Binding-site contacts:
Ligand atom O2 contacts residue THR180 of chain 1.B at 3.4 Å (h-bond).
Ligand atom O2' contacts residue ARG198 of chain 1.B at 2.8 Å (salt-bridge).
Ligand atom C1' contacts residue FDA1 of chain 1.N at 3.0 Å.
Ligand atom PB contacts residue TYR370 of chain 1.B at 3.3 Å.
Ligand atom C2' contacts residue FDA1 of chain 1.N at 3.1 Å.
Ligand atom O4' contacts residue FDA1 of chain 1.N at 2.8 Å (h-bond).
Ligand atom O4 contacts residue ASN296 of chain 1.B at 3.3 Å (h-bond).
Ligand atom N1 contacts residue TYR179 of chain 1.B at 3.6 Å.
Ligand atom O1A contacts residue TYR209 of chain 1.B at 2.7 Å (h-bond).
Ligand atom O2D contacts residue THR180 of chain 1.B at 2.8 Å (h-bond).
Ligand atom O1B contacts residue ARG305 of chain 1.B at 3.5 Å (salt-bridge).
Ligand atom C2D contacts residue THR180 of chain 1.B at 3.5 Å.
Ligand atom C2D contacts residue TYR179 of chain 1.B at 3.6 Å (hydrophobic).
Ligand atom O6' contacts residue HIS109 of chain 1.B at 3.4 Å (h-bond).
Ligand atom O1B contacts residue TYR335 of chain 1.B at 2.7 Å (h-bond).
Ligand atom C5' contacts residue ARG305 of chain 1.B at 3.5 Å.
Ligand atom O4 contacts residue ILE122 of chain 1.B at 3.6 Å.
Ligand atom C2 contacts residue TYR179 of chain 1.B at 3.5 Å (hydrophobic).
Ligand atom C4' contacts residue TYR209 of chain 1.B at 3.6 Å (hydrophobic).
Ligand atom O2 contacts residue PHE176 of chain 1.B at 3.0 Å.
Ligand atom O5' contacts residue ARG305 of chain 1.B at 3.3 Å (salt-bridge).
Ligand atom N3 contacts residue TYR179 of chain 1.B at 3.4 Å.
Ligand atom O2' contacts residue ASN372 of chain 1.B at 3.6 Å (h-bond).
Ligand atom O2D contacts residue TRP184 of chain 1.B at 3.2 Å (h-bond).
Ligand atom O2' contacts residue FDA1 of chain 1.N at 3.3 Å.
Ligand atom O2B contacts residue ARG198 of chain 1.B at 3.6 Å (salt-bridge).
Ligand atom C2 contacts residue PHE176 of chain 1.B at 3.5 Å (hydrophobic).
Ligand atom O2 contacts residue PHE175 of chain 1.B at 3.4 Å (h-bond).
Ligand atom O2B contacts residue TYR370 of chain 1.B at 2.7 Å (h-bond).
Ligand atom O3D contacts residue TRP184 of chain 1.B at 2.8 Å (h-bond).
Ligand atom O3' contacts residue ARG198 of chain 1.B at 3.3 Å (salt-bridge).
Ligand atom O2 contacts residue TYR179 of chain 1.B at 3.3 Å.
Ligand atom O4' contacts residue PHE210 of chain 1.B at 2.9 Å.
Ligand atom O3' contacts residue PHE210 of chain 1.B at 3.5 Å.
Ligand atom O5' contacts residue FDA1 of chain 1.N at 3.0 Å (h-bond).
Ligand atom O2A contacts residue ARG198 of chain 1.B at 3.0 Å (salt-bridge).
Ligand atom N3 contacts residue PHE175 of chain 1.B at 2.9 Å (h-bond).
Ligand atom O3B contacts residue ARG305 of chain 1.B at 3.2 Å (salt-bridge).
Ligand atom O2B contacts residue TYR335 of chain 1.B at 3.3 Å.
Ligand atom O3A contacts residue TYR370 of chain 1.B at 3.1 Å (h-bond).

The small molecule below binds the protein below.
Small molecule (SMILES): O=c1ccn([C@@H]2O[C@H](CO[P](=O)(O)O[P](=O)(O)O[C@H]3O[C@H](CO)[C@H](O)[C@H](O)[C@H]3O)[C@@H](O)[C@H]2O)c(=O)[nH]1

Sequence of chain 1.B:
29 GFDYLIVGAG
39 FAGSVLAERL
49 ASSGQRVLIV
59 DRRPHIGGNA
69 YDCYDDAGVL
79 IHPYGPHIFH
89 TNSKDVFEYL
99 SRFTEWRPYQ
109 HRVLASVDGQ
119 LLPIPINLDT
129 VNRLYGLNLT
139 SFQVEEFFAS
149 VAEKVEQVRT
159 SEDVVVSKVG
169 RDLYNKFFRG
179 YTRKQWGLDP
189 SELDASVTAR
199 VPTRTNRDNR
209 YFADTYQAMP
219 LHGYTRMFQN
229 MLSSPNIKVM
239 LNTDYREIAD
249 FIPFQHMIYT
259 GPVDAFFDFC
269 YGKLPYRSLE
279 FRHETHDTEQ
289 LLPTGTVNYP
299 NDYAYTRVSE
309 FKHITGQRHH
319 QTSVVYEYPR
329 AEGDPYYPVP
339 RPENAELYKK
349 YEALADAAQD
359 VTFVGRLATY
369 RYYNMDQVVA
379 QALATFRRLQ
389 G